Sequence of chain 1.A:
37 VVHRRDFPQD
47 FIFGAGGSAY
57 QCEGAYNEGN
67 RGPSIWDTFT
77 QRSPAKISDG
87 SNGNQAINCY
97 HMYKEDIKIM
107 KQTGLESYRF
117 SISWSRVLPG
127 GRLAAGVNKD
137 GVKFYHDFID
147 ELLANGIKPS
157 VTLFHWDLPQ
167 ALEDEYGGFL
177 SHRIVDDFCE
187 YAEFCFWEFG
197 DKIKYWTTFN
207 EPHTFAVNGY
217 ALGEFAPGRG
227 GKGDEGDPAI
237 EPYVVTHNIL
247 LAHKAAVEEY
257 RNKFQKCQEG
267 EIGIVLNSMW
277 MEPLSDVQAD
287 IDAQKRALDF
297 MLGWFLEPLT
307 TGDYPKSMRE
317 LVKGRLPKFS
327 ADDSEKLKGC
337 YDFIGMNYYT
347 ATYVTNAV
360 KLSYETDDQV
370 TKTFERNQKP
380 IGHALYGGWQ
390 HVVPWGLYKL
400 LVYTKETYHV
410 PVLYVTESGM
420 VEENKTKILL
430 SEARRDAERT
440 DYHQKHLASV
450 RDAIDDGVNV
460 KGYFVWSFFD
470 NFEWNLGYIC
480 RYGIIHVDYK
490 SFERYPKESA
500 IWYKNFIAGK

A protein and the small-molecule ligand that binds it are described below.
Small molecule (SMILES): OC[C@@H]1[C@@H](O)[C@H](O)[C@@H](O)[C@@H]1NCc1ccc(Br)cc1

Binding-site contacts:
Ligand atom CAH contacts residue TRP388 of chain 1.A at 3.7 Å (hydrophobic).
Ligand atom OAC contacts residue TRP465 of chain 1.A at 2.8 Å (h-bond).
Ligand atom OAA contacts residue TYR481 of chain 1.A at 3.0 Å (h-bond).
Ligand atom OAD contacts residue ASN343 of chain 1.A at 3.5 Å (h-bond).
Ligand atom CAJ contacts residue GLU472 of chain 1.A at 3.3 Å.
Ligand atom CAS contacts residue TYR345 of chain 1.A at 4.0 Å (hydrophobic).
Ligand atom OAD contacts residue ASN206 of chain 1.A at 3.3 Å (h-bond).
Ligand atom CAO contacts residue TRP473 of chain 1.A at 3.9 Å (hydrophobic).
Ligand atom CAP contacts residue TRP465 of chain 1.A at 3.7 Å (hydrophobic).
Ligand atom CAM contacts residue TRP388 of chain 1.A at 4.0 Å (hydrophobic).
Ligand atom CAS contacts residue GLU207 of chain 1.A at 3.2 Å.
Ligand atom CAI contacts residue GLU207 of chain 1.A at 3.4 Å.
Ligand atom CAK contacts residue TYR345 of chain 1.A at 3.3 Å (hydrophobic).
Ligand atom CAO contacts residue HIS161 of chain 1.A at 4.0 Å.
Ligand atom CAQ contacts residue GLU416 of chain 1.A at 3.2 Å.
Ligand atom CAI contacts residue THR210 of chain 1.A at 3.6 Å.
Ligand atom CAR contacts residue TRP465 of chain 1.A at 3.9 Å (hydrophobic).
Ligand atom CAO contacts residue GLU416 of chain 1.A at 3.7 Å.
Ligand atom CAF contacts residue TRP388 of chain 1.A at 3.3 Å (hydrophobic).
Ligand atom OAC contacts residue TRP473 of chain 1.A at 3.9 Å.
Ligand atom OAB contacts residue GLN57 of chain 1.A at 3.3 Å (h-bond).
Ligand atom CAO contacts residue GLN57 of chain 1.A at 4.0 Å.
Ligand atom CAR contacts residue TYR345 of chain 1.A at 3.9 Å (hydrophobic).
Ligand atom CAO contacts residue TRP465 of chain 1.A at 3.7 Å (hydrophobic).
Ligand atom OAD contacts residue GLU416 of chain 1.A at 2.2 Å (salt-bridge).
Ligand atom CAK contacts residue GLU207 of chain 1.A at 3.4 Å.
Ligand atom CAP contacts residue GLU472 of chain 1.A at 3.8 Å.
Ligand atom OAC contacts residue GLU472 of chain 1.A at 2.8 Å (salt-bridge).
Ligand atom OAB contacts residue TRP162 of chain 1.A at 4.0 Å.
Ligand atom OAA contacts residue GLU472 of chain 1.A at 2.9 Å (salt-bridge).
Ligand atom CAP contacts residue GLN57 of chain 1.A at 4.0 Å.
Ligand atom CAP contacts residue TRP473 of chain 1.A at 3.5 Å (hydrophobic).
Ligand atom NAL contacts residue GLU207 of chain 1.A at 3.0 Å (salt-bridge).
Ligand atom OAB contacts residue TRP473 of chain 1.A at 3.0 Å (h-bond).
Ligand atom CAS contacts residue GLU416 of chain 1.A at 3.3 Å.
Ligand atom OAC contacts residue GLN57 of chain 1.A at 3.1 Å (h-bond).
Ligand atom OAB contacts residue HIS161 of chain 1.A at 3.0 Å.
Ligand atom CAQ contacts residue GLU207 of chain 1.A at 3.5 Å.
Ligand atom OAD contacts residue GLU207 of chain 1.A at 3.1 Å (salt-bridge).
Ligand atom CAG contacts residue THR210 of chain 1.A at 3.7 Å.